Binding-site contacts:
Ligand atom C4 contacts residue ASN330 of chain 1.A at 4.2 Å.
Ligand atom O7 contacts residue PHE325 of chain 1.A at 4.0 Å.
Ligand atom C7 contacts residue GLY326 of chain 1.A at 4.2 Å.
Ligand atom C5 contacts residue ASN330 of chain 1.A at 3.6 Å.
Ligand atom C2 contacts residue ASN330 of chain 1.A at 2.5 Å.
Ligand atom O7 contacts residue PHE329 of chain 1.A at 3.8 Å.
Ligand atom O5 contacts residue ASN330 of chain 1.A at 2.3 Å (h-bond).
Ligand atom C8 contacts residue GLY326 of chain 1.A at 3.8 Å.
Ligand atom O7 contacts residue GLY326 of chain 1.A at 4.4 Å.
Ligand atom O7 contacts residue LEU355 of chain 1.A at 3.7 Å.
Ligand atom C1 contacts residue ASN330 of chain 1.A at 1.4 Å.
Ligand atom C3 contacts residue ASN330 of chain 1.A at 3.8 Å.
Ligand atom C7 contacts residue ASN330 of chain 1.A at 3.7 Å.
Ligand atom N2 contacts residue ASN330 of chain 1.A at 3.0 Å (h-bond).
Ligand atom C8 contacts residue ASN330 of chain 1.A at 4.0 Å.

Sequence of chain 1.A:
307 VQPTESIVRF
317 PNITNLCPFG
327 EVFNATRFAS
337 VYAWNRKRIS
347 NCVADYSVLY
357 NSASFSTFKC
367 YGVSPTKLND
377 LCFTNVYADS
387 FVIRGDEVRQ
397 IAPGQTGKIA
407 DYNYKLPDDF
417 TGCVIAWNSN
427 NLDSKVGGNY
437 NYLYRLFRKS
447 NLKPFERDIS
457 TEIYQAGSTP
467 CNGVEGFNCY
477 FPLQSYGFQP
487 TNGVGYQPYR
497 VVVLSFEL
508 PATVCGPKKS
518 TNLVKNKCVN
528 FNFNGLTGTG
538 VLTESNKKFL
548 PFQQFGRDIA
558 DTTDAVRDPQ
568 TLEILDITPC

This small molecule binds to this protein.
Small molecule (SMILES): CC(=O)N[C@@H]1[C@@H](O)[C@H](O)[C@@H](CO)O[C@H]1O